This small molecule binds to this protein.
Small molecule (SMILES): CC(=O)N[C@H]1[C@H](O[C@H]2[C@H](O)[C@@H](NC(C)=O)CO[C@@H]2CO)O[C@H](CO)[C@@H](O)[C@@H]1O

Sequence of chain 3.C:
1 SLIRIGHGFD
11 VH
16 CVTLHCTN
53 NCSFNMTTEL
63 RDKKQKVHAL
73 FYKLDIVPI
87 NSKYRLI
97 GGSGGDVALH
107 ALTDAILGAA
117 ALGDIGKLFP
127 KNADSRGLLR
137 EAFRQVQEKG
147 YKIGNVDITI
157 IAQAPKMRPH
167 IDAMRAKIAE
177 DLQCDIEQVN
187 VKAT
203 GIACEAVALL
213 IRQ

Sequence of chain 3.E:
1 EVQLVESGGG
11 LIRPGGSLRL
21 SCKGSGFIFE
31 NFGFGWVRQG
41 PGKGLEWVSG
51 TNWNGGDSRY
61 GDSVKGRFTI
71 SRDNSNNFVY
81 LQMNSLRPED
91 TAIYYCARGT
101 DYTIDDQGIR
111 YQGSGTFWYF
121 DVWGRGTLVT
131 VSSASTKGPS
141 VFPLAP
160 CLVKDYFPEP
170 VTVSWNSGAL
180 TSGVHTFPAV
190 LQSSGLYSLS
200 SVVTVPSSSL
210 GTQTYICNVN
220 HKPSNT

Binding-site contacts:
Ligand atom C2 contacts residue ASN53 of chain 3.C at 2.5 Å.
Ligand atom C3 contacts residue GLU30 of chain 3.E at 3.8 Å.
Ligand atom O5 contacts residue ASN53 of chain 3.C at 2.5 Å (h-bond).
Ligand atom C8 contacts residue GLN67 of chain 3.C at 4.0 Å.
Ligand atom C3 contacts residue ASN53 of chain 3.C at 3.8 Å.
Ligand atom O4 contacts residue GLU30 of chain 3.E at 4.5 Å.
Ligand atom C7 contacts residue ASN53 of chain 3.C at 3.6 Å.
Ligand atom O6 contacts residue HIS70 of chain 3.C at 3.7 Å.
Ligand atom C1 contacts residue ASN53 of chain 3.C at 1.5 Å.
Ligand atom O5 contacts residue SER55 of chain 3.C at 4.0 Å.
Ligand atom N2 contacts residue ASN53 of chain 3.C at 2.8 Å (h-bond).
Ligand atom O5 contacts residue HIS70 of chain 3.C at 3.4 Å.
Ligand atom O3 contacts residue GLU30 of chain 3.E at 4.2 Å.
Ligand atom C8 contacts residue ASN53 of chain 3.C at 3.4 Å.
Ligand atom O6 contacts residue GLU30 of chain 3.E at 4.5 Å.
Ligand atom C6 contacts residue HIS70 of chain 3.C at 3.4 Å.
Ligand atom C1 contacts residue HIS70 of chain 3.C at 4.5 Å.
Ligand atom C4 contacts residue ASN53 of chain 3.C at 4.3 Å.
Ligand atom C6 contacts residue SER55 of chain 3.C at 4.0 Å.
Ligand atom O7 contacts residue ASN53 of chain 3.C at 4.4 Å.
Ligand atom C5 contacts residue HIS70 of chain 3.C at 3.8 Å.
Ligand atom N2 contacts residue GLU30 of chain 3.E at 4.5 Å.
Ligand atom C5 contacts residue ASN53 of chain 3.C at 3.7 Å.